Binding-site contacts:
Ligand atom N2 contacts residue ARG62 of chain 1.K at 4.0 Å.
Ligand atom O7 contacts residue ASN246 of chain 1.C at 3.9 Å.
Ligand atom C6 contacts residue ASN246 of chain 1.C at 4.1 Å.
Ligand atom O7 contacts residue GLU245 of chain 1.C at 3.8 Å.
Ligand atom C6 contacts residue GLY27 of chain 1.K at 3.6 Å.
Ligand atom O5 contacts residue ASN246 of chain 1.C at 1.9 Å (h-bond).
Ligand atom O5 contacts residue TRP63 of chain 1.K at 4.0 Å.
Ligand atom C1 contacts residue ARG62 of chain 1.K at 3.3 Å.
Ligand atom C2 contacts residue ASN246 of chain 1.C at 2.9 Å.
Ligand atom O5 contacts residue TYR87 of chain 1.K at 3.7 Å.
Ligand atom O6 contacts residue TYR28 of chain 1.K at 2.9 Å.
Ligand atom O7 contacts residue ARG62 of chain 1.K at 2.4 Å (salt-bridge).
Ligand atom O5 contacts residue TYR28 of chain 1.K at 3.7 Å.
Ligand atom O4 contacts residue TRP63 of chain 1.K at 3.5 Å.
Ligand atom O6 contacts residue TRP63 of chain 1.K at 2.6 Å (h-bond).
Ligand atom O6 contacts residue GLY27 of chain 1.K at 3.5 Å.
Ligand atom C7 contacts residue ARG62 of chain 1.K at 3.1 Å.
Ligand atom C6 contacts residue TRP63 of chain 1.K at 3.3 Å (hydrophobic).
Ligand atom C2 contacts residue TYR28 of chain 1.K at 4.0 Å (hydrophobic).
Ligand atom O2 contacts residue ARG62 of chain 1.K at 2.7 Å (salt-bridge).
Ligand atom C5 contacts residue TRP63 of chain 1.K at 3.9 Å (hydrophobic).
Ligand atom C8 contacts residue ARG62 of chain 1.K at 3.7 Å.
Ligand atom N2 contacts residue ASN246 of chain 1.C at 3.5 Å (h-bond).
Ligand atom C7 contacts residue ASN246 of chain 1.C at 4.0 Å.
Ligand atom C5 contacts residue ASN246 of chain 1.C at 3.2 Å.
Ligand atom C7 contacts residue GLU245 of chain 1.C at 3.9 Å.
Ligand atom C4 contacts residue TRP63 of chain 1.K at 3.3 Å (hydrophobic).
Ligand atom O2 contacts residue GLY64 of chain 1.K at 4.1 Å.
Ligand atom C8 contacts residue TYR28 of chain 1.K at 4.1 Å (hydrophobic).
Ligand atom C2 contacts residue ARG62 of chain 1.K at 3.2 Å.
Ligand atom O5 contacts residue GLY64 of chain 1.K at 4.0 Å.
Ligand atom C1 contacts residue ASN246 of chain 1.C at 1.4 Å.
Ligand atom O6 contacts residue ARG62 of chain 1.K at 3.9 Å.
Ligand atom C6 contacts residue TYR87 of chain 1.K at 3.4 Å (hydrophobic).
Ligand atom C4 contacts residue TYR28 of chain 1.K at 3.9 Å (hydrophobic).
Ligand atom C3 contacts residue ASN246 of chain 1.C at 4.0 Å.
Ligand atom C8 contacts residue GLU245 of chain 1.C at 3.9 Å.
Ligand atom O6 contacts residue TYR87 of chain 1.K at 4.0 Å.
Ligand atom C8 contacts residue THR206 of chain 1.C at 4.0 Å.
Ligand atom C6 contacts residue TYR28 of chain 1.K at 4.0 Å (hydrophobic).

Sequence of chain 1.C:
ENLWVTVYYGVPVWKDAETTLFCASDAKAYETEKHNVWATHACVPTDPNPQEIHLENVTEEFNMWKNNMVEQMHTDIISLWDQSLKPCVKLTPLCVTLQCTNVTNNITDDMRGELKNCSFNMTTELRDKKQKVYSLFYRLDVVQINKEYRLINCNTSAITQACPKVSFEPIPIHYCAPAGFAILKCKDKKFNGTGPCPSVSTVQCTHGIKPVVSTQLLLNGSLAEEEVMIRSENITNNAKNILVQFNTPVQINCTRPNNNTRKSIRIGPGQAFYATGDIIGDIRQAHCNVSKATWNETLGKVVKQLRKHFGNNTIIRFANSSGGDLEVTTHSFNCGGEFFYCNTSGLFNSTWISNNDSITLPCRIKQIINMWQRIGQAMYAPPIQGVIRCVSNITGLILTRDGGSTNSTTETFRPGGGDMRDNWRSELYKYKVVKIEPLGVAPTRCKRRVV

Sequence of chain 1.K:
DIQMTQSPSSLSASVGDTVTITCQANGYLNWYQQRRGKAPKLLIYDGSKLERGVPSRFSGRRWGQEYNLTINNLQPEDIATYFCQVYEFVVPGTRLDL

The small molecule below binds the protein below.
Small molecule (SMILES): CC(=O)N[C@H]1[C@H](O[C@H]2[C@H](O)[C@@H](NC(C)=O)CO[C@@H]2CO)O[C@H](CO)[C@@H](O[C@@H]2O[C@H](CO[C@H]3O[C@H](CO[C@H]4O[C@H](CO)[C@@H](O)[C@H](O)[C@@H]4O)[C@@H](O)[C@H](O[C@H]4O[C@H](CO)[C@@H](O)[C@H](O)[C@@H]4O)[C@@H]3O)[C@@H](O)[C@H](O[C@H]3O[C@H](CO)[C@@H](O)[C@H](O)[C@@H]3O[C@H]3O[C@H](CO)[C@@H](O)[C@H](O)[C@@H]3O)[C@@H]2O)[C@@H]1O